A protein and the small-molecule ligand that binds it are described below.
Small molecule (SMILES): CCCCCCCCO[C@@H]1O[C@H](CO)[C@H](O)[C@H](O)[C@H]1O[C@@H]1O[C@@H](C)[C@@H](O)[C@@H](O)[C@@H]1O

Sequence of chain 2.A:
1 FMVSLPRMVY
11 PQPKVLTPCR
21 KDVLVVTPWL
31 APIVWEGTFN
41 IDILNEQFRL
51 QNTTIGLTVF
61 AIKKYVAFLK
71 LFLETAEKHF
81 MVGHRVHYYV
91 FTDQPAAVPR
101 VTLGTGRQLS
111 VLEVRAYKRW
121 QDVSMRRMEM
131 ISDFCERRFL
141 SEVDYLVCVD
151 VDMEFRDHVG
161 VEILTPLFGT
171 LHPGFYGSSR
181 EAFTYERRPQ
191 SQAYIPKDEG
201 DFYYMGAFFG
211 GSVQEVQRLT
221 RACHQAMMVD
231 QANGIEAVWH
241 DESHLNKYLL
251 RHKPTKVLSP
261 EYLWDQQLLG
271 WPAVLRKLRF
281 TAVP

Binding-site contacts:
Ligand atom C6B contacts residue PHE175 of chain 2.A at 4.0 Å (hydrophobic).
Ligand atom O1 contacts residue HIS172 of chain 2.A at 3.4 Å (h-bond).
Ligand atom C5A contacts residue TRP239 of chain 2.A at 3.7 Å (hydrophobic).
Ligand atom O4 contacts residue ASP265 of chain 2.A at 2.6 Å (salt-bridge).
Ligand atom C6 contacts residue ASP265 of chain 2.A at 3.8 Å.
Ligand atom C1B contacts residue HIS172 of chain 2.A at 4.0 Å.
Ligand atom C6 contacts residue PRO173 of chain 2.A at 4.0 Å (hydrophobic).
Ligand atom C2B contacts residue LEU268 of chain 2.A at 3.8 Å (hydrophobic).
Ligand atom C3A contacts residue TRP239 of chain 2.A at 3.8 Å (hydrophobic).
Ligand atom C4B contacts residue PHE175 of chain 2.A at 3.9 Å (hydrophobic).
Ligand atom O6 contacts residue THR184 of chain 2.A at 2.7 Å (h-bond).
Ligand atom C6A contacts residue GLU242 of chain 2.A at 3.5 Å.
Ligand atom O5A contacts residue PHE175 of chain 2.A at 3.8 Å.
Ligand atom O6 contacts residue PHE175 of chain 2.A at 3.5 Å.
Ligand atom C5A contacts residue HIS172 of chain 2.A at 3.8 Å.
Ligand atom O5A contacts residue HIS172 of chain 2.A at 3.1 Å.
Ligand atom C4A contacts residue TRP239 of chain 2.A at 3.7 Å (hydrophobic).
Ligand atom C4 contacts residue LEU268 of chain 2.A at 3.9 Å (hydrophobic).
Ligand atom C6A contacts residue THR184 of chain 2.A at 3.3 Å.
Ligand atom C1A contacts residue HIS172 of chain 2.A at 3.8 Å.
Ligand atom O3 contacts residue ASP265 of chain 2.A at 4.0 Å.
Ligand atom C4A contacts residue GLU242 of chain 2.A at 3.5 Å.
Ligand atom C6A contacts residue TRP239 of chain 2.A at 3.5 Å (hydrophobic).
Ligand atom O4A contacts residue GLU242 of chain 2.A at 2.7 Å (salt-bridge).
Ligand atom O6 contacts residue TRP239 of chain 2.A at 3.4 Å (h-bond).
Ligand atom O5 contacts residue MET205 of chain 2.A at 3.2 Å.
Ligand atom O4 contacts residue ALA282 of chain 2.A at 4.1 Å.
Ligand atom O3A contacts residue MET205 of chain 2.A at 4.1 Å.
Ligand atom C2A contacts residue HIS172 of chain 2.A at 3.9 Å.
Ligand atom C4A contacts residue HIS172 of chain 2.A at 3.8 Å.
Ligand atom O4A contacts residue HIS172 of chain 2.A at 2.8 Å.
Ligand atom C4B contacts residue GLY174 of chain 2.A at 3.9 Å.
Ligand atom C5 contacts residue LEU268 of chain 2.A at 4.1 Å (hydrophobic).
Ligand atom C1 contacts residue MET205 of chain 2.A at 3.8 Å (hydrophobic).
Ligand atom C2B contacts residue GLY174 of chain 2.A at 4.0 Å.
Ligand atom C6A contacts residue HIS172 of chain 2.A at 4.0 Å.
Ligand atom C4 contacts residue ASP265 of chain 2.A at 3.2 Å.
Ligand atom C3B contacts residue LEU268 of chain 2.A at 3.9 Å (hydrophobic).
Ligand atom C6A contacts residue PHE175 of chain 2.A at 4.0 Å (hydrophobic).
Ligand atom C6A contacts residue TYR203 of chain 2.A at 3.8 Å (hydrophobic).